Binding-site contacts:
Ligand atom O7 contacts residue ASN622 of chain 1.A at 3.1 Å (h-bond).
Ligand atom C8 contacts residue ASN622 of chain 1.A at 4.4 Å.
Ligand atom O5 contacts residue ASN622 of chain 1.A at 2.4 Å (h-bond).
Ligand atom C4 contacts residue ASN622 of chain 1.A at 4.3 Å.
Ligand atom C5 contacts residue ASN622 of chain 1.A at 3.8 Å.
Ligand atom C1 contacts residue ASN622 of chain 1.A at 1.5 Å.
Ligand atom N2 contacts residue ASN622 of chain 1.A at 3.0 Å (h-bond).
Ligand atom C3 contacts residue ASN622 of chain 1.A at 3.9 Å.
Ligand atom C2 contacts residue ASN622 of chain 1.A at 2.5 Å.
Ligand atom C7 contacts residue ASN622 of chain 1.A at 3.2 Å.

Sequence of chain 1.A:
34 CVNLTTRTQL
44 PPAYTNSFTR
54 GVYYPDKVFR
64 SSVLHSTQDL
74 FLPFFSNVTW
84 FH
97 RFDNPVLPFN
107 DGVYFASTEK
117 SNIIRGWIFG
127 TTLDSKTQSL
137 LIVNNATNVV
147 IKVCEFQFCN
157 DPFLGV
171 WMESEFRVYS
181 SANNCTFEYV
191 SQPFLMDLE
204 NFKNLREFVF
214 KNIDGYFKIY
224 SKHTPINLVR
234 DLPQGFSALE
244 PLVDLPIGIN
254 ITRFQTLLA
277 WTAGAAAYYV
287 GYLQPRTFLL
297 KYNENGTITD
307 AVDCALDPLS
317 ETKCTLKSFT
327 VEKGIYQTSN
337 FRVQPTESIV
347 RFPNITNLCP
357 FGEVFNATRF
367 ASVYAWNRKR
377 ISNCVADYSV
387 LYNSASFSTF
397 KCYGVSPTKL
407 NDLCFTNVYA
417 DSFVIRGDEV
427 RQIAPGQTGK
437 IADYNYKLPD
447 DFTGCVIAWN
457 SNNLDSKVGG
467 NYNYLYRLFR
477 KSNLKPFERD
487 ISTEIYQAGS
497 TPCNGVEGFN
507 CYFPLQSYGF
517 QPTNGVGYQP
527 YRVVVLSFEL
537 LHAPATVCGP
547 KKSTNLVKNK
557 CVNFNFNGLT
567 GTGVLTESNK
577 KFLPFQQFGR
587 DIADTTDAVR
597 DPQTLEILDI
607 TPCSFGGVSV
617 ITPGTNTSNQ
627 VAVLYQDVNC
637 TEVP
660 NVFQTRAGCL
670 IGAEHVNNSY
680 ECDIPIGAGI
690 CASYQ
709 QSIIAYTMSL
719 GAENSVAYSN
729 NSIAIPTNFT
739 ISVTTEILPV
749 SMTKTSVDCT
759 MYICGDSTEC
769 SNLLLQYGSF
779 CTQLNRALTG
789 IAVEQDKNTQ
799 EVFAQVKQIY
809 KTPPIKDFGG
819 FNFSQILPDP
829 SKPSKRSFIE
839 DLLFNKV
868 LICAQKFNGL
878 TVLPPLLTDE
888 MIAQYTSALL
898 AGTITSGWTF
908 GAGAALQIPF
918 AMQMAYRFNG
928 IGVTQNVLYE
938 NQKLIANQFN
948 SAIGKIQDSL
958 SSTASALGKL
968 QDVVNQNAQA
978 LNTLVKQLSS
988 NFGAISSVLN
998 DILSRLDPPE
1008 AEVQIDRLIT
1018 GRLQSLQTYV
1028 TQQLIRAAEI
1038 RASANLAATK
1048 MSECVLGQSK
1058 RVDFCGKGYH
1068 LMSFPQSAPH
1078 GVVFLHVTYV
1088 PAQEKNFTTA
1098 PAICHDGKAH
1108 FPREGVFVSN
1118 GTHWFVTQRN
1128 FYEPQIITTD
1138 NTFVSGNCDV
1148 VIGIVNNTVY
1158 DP

A protein and the small-molecule ligand that binds it are described below.
Small molecule (SMILES): CC(=O)N[C@@H]1[C@@H](O)[C@H](O)[C@@H](CO)O[C@H]1O